Sequence of chain 1.A:
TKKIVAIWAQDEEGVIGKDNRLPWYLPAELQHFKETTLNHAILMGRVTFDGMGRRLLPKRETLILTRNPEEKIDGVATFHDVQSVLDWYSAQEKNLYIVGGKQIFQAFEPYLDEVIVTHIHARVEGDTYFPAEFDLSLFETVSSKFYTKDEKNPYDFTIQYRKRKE

Binding-site contacts:
Ligand atom C2 contacts residue TRP29 of chain 1.A at 3.7 Å (hydrophobic).
Ligand atom OE1 contacts residue GLN52 of chain 1.A at 3.5 Å.
Ligand atom C2 contacts residue ALA30 of chain 1.A at 3.8 Å (hydrophobic).
Ligand atom O2 contacts residue LYS55 of chain 1.A at 3.3 Å.
Ligand atom CD contacts residue LEU51 of chain 1.A at 3.7 Å (hydrophobic).
Ligand atom N5 contacts residue VAL120 of chain 1.A at 3.7 Å.
Ligand atom O1 contacts residue ARG81 of chain 1.A at 2.8 Å (salt-bridge).
Ligand atom N3 contacts residue ILE28 of chain 1.A at 3.5 Å.
Ligand atom NA4 contacts residue VAL120 of chain 1.A at 2.6 Å (h-bond).
Ligand atom C8A contacts residue GLU50 of chain 1.A at 3.8 Å.
Ligand atom CT contacts residue LYS55 of chain 1.A at 3.5 Å.
Ligand atom O1 contacts residue LYS55 of chain 1.A at 3.3 Å.
Ligand atom C4A contacts residue NDP1 of chain 1.C at 3.6 Å.
Ligand atom C contacts residue LEU78 of chain 1.A at 3.8 Å (hydrophobic).
Ligand atom NA2 contacts residue GLU50 of chain 1.A at 2.7 Å (salt-bridge).
Ligand atom O2 contacts residue ARG81 of chain 1.A at 2.7 Å (salt-bridge).
Ligand atom C4A contacts residue PHE54 of chain 1.A at 3.8 Å (hydrophobic).
Ligand atom N contacts residue LEU78 of chain 1.A at 3.8 Å.
Ligand atom C4 contacts residue PHE54 of chain 1.A at 3.6 Å (hydrophobic).
Ligand atom C7 contacts residue LEU43 of chain 1.A at 3.4 Å (hydrophobic).
Ligand atom NA4 contacts residue PHE54 of chain 1.A at 3.6 Å.
Ligand atom C4 contacts residue ILE28 of chain 1.A at 3.7 Å (hydrophobic).
Ligand atom N1 contacts residue GLU50 of chain 1.A at 2.8 Å (salt-bridge).
Ligand atom C2 contacts residue GLU50 of chain 1.A at 3.5 Å.
Ligand atom N3 contacts residue PHE54 of chain 1.A at 3.7 Å.
Ligand atom NA4 contacts residue ILE28 of chain 1.A at 3.0 Å (h-bond).
Ligand atom O1 contacts residue PHE54 of chain 1.A at 3.5 Å.
Ligand atom CB contacts residue LEU51 of chain 1.A at 3.8 Å (hydrophobic).
Ligand atom C4 contacts residue TRP29 of chain 1.A at 3.8 Å (hydrophobic).
Ligand atom N5 contacts residue NDP1 of chain 1.C at 3.4 Å.
Ligand atom N8 contacts residue LEU51 of chain 1.A at 3.8 Å.
Ligand atom NA2 contacts residue ILE28 of chain 1.A at 3.8 Å.
Ligand atom N8 contacts residue LEU43 of chain 1.A at 3.4 Å.
Ligand atom C4 contacts residue VAL120 of chain 1.A at 3.8 Å (hydrophobic).
Ligand atom CT contacts residue ARG81 of chain 1.A at 3.4 Å.
Ligand atom NA2 contacts residue THR139 of chain 1.A at 3.8 Å.
Ligand atom N3 contacts residue TRP29 of chain 1.A at 3.2 Å.
Ligand atom C4 contacts residue NDP1 of chain 1.C at 3.5 Å.
Ligand atom CM contacts residue LEU43 of chain 1.A at 3.7 Å (hydrophobic).
Ligand atom NA2 contacts residue TRP29 of chain 1.A at 3.6 Å.

A small-molecule ligand and the protein it binds are described below.
Small molecule (SMILES): CN(Cc1cnc2nc(N)nc(N)c2n1)c1ccc(C(=O)N[C@@H](CCC(=O)O)C(=O)O)cc1

Sequence of chain 1.B:
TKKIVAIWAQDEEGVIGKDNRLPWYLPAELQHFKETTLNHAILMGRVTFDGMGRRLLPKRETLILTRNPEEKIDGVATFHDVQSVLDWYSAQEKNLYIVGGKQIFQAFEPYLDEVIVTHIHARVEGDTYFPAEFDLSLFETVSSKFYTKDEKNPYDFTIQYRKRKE